This protein binds this small molecule.
Small molecule (SMILES): CC(=O)N[C@@H]1[C@@H](O)[C@H](O)[C@@H](CO)O[C@H]1O

Sequence of chain 1.A:
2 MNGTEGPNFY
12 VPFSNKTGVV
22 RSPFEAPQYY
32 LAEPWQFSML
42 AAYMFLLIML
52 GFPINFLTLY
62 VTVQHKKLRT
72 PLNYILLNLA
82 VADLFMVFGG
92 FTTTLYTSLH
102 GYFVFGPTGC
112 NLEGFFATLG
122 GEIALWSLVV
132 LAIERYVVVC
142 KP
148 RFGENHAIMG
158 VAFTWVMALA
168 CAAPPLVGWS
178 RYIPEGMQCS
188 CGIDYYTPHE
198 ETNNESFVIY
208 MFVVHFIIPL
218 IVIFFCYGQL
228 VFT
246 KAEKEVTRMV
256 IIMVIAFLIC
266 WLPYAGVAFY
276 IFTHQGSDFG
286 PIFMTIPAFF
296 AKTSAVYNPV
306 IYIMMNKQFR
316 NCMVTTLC

Binding-site contacts:
Ligand atom O7 contacts residue SER282 of chain 1.A at 3.4 Å.
Ligand atom C1 contacts residue ASP283 of chain 1.A at 4.0 Å.
Ligand atom C7 contacts residue SER282 of chain 1.A at 3.8 Å.
Ligand atom C6 contacts residue ASP283 of chain 1.A at 4.3 Å.
Ligand atom C2 contacts residue ASP283 of chain 1.A at 4.4 Å.
Ligand atom C7 contacts residue GLN280 of chain 1.A at 4.2 Å.
Ligand atom C7 contacts residue MET2 of chain 1.A at 4.5 Å (hydrophobic).
Ligand atom C1 contacts residue SER282 of chain 1.A at 4.2 Å.
Ligand atom C7 contacts residue ACE1 of chain 1.A at 3.3 Å.
Ligand atom C1 contacts residue GLY281 of chain 1.A at 3.9 Å.
Ligand atom C4 contacts residue ASN3 of chain 1.A at 4.2 Å.
Ligand atom C1 contacts residue ACE1 of chain 1.A at 3.2 Å.
Ligand atom O5 contacts residue ASP283 of chain 1.A at 3.5 Å.
Ligand atom N2 contacts residue ACE1 of chain 1.A at 2.4 Å (h-bond).
Ligand atom C2 contacts residue ASN3 of chain 1.A at 2.5 Å.
Ligand atom C7 contacts residue ASN3 of chain 1.A at 3.9 Å.
Ligand atom C3 contacts residue ACE1 of chain 1.A at 4.2 Å.
Ligand atom O7 contacts residue ACE1 of chain 1.A at 4.4 Å.
Ligand atom C8 contacts residue MET2 of chain 1.A at 3.7 Å (hydrophobic).
Ligand atom C2 contacts residue GLY281 of chain 1.A at 3.8 Å.
Ligand atom N2 contacts residue SER282 of chain 1.A at 4.0 Å.
Ligand atom C8 contacts residue ACE1 of chain 1.A at 3.3 Å.
Ligand atom C3 contacts residue ASN3 of chain 1.A at 3.8 Å.
Ligand atom O7 contacts residue GLN280 of chain 1.A at 3.8 Å.
Ligand atom N2 contacts residue MET2 of chain 1.A at 4.2 Å.
Ligand atom O6 contacts residue ASP283 of chain 1.A at 3.9 Å.
Ligand atom C7 contacts residue GLY281 of chain 1.A at 3.2 Å.
Ligand atom C2 contacts residue ACE1 of chain 1.A at 3.3 Å.
Ligand atom O7 contacts residue GLY281 of chain 1.A at 3.5 Å.
Ligand atom O7 contacts residue ASN3 of chain 1.A at 4.4 Å.
Ligand atom C2 contacts residue SER282 of chain 1.A at 3.8 Å.
Ligand atom C8 contacts residue GLY281 of chain 1.A at 3.5 Å.
Ligand atom C8 contacts residue SER282 of chain 1.A at 4.3 Å.
Ligand atom C1 contacts residue ASN3 of chain 1.A at 1.4 Å.
Ligand atom O5 contacts residue ASN3 of chain 1.A at 2.3 Å (h-bond).
Ligand atom C5 contacts residue ASN3 of chain 1.A at 3.6 Å.
Ligand atom N2 contacts residue ASN3 of chain 1.A at 3.0 Å (h-bond).
Ligand atom C8 contacts residue GLN280 of chain 1.A at 3.9 Å.
Ligand atom N2 contacts residue GLY281 of chain 1.A at 3.3 Å (h-bond).